Sequence of chain 1.A:
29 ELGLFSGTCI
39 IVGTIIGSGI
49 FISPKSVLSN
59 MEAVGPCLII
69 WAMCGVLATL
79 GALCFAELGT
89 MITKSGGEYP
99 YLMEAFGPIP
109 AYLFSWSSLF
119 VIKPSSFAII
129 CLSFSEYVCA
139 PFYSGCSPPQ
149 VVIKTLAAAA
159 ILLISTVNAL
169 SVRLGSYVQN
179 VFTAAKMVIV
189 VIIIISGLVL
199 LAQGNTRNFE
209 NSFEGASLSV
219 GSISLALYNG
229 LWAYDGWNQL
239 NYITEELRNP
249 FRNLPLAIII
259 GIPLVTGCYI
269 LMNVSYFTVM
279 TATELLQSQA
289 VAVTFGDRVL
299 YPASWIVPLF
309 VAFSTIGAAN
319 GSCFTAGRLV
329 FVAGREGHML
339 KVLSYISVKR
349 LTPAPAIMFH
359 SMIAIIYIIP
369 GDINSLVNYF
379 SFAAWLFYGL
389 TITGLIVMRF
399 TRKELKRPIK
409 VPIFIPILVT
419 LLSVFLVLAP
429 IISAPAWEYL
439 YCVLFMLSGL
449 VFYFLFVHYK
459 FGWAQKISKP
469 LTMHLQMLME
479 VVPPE

Binding-site contacts:
Ligand atom C14 contacts residue SER194 of chain 1.A at 4.5 Å.
Ligand atom C1 contacts residue VAL297 of chain 1.A at 4.0 Å (hydrophobic).
Ligand atom C27 contacts residue VAL189 of chain 1.A at 3.8 Å (hydrophobic).
Ligand atom C3 contacts residue VAL297 of chain 1.A at 4.0 Å (hydrophobic).
Ligand atom O1 contacts residue VAL297 of chain 1.A at 4.5 Å.
Ligand atom C23 contacts residue ILE190 of chain 1.A at 4.0 Å (hydrophobic).
Ligand atom C6 contacts residue SER194 of chain 1.A at 3.3 Å.
Ligand atom C25 contacts residue VAL189 of chain 1.A at 4.0 Å (hydrophobic).
Ligand atom C26 contacts residue VAL189 of chain 1.A at 4.5 Å (hydrophobic).
Ligand atom C4 contacts residue VAL197 of chain 1.A at 4.0 Å (hydrophobic).
Ligand atom O1 contacts residue LEU198 of chain 1.A at 3.4 Å.
Ligand atom C5 contacts residue SER194 of chain 1.A at 4.0 Å.
Ligand atom C2 contacts residue VAL297 of chain 1.A at 3.8 Å (hydrophobic).
Ligand atom C8 contacts residue SER194 of chain 1.A at 4.1 Å.
Ligand atom C4 contacts residue LEU198 of chain 1.A at 4.3 Å (hydrophobic).
Ligand atom C6 contacts residue VAL197 of chain 1.A at 4.2 Å (hydrophobic).
Ligand atom C15 contacts residue ILE193 of chain 1.A at 3.6 Å (hydrophobic).
Ligand atom C7 contacts residue SER194 of chain 1.A at 3.2 Å.
Ligand atom C3 contacts residue LEU198 of chain 1.A at 4.2 Å (hydrophobic).
Ligand atom C7 contacts residue ILE193 of chain 1.A at 3.7 Å (hydrophobic).
Ligand atom C9 contacts residue SER194 of chain 1.A at 4.2 Å.
Ligand atom C25 contacts residue ILE190 of chain 1.A at 4.4 Å (hydrophobic).

The small molecule below binds the protein below.
Small molecule (SMILES): CC(C)CCC[C@@H](C)[C@H]1CC[C@H]2[C@@H]3CC=C4C[C@@H](O)CC[C@]4(C)[C@H]3CC[C@]12C